Binding-site contacts:
Ligand atom C5 contacts residue HIS263 of chain 1.A at 4.0 Å.
Ligand atom C6 contacts residue TRP231 of chain 1.D at 3.8 Å (hydrophobic).
Ligand atom C8 contacts residue TRP231 of chain 1.D at 4.0 Å (hydrophobic).
Ligand atom O7 contacts residue HIS44 of chain 1.D at 3.6 Å (h-bond).
Ligand atom O4 contacts residue ASP115 of chain 1.D at 2.5 Å (salt-bridge).
Ligand atom C7 contacts residue ASP46 of chain 1.D at 3.8 Å.
Ligand atom C6 contacts residue ASP115 of chain 1.D at 4.0 Å.
Ligand atom O4 contacts residue ARG92 of chain 1.D at 3.3 Å (salt-bridge).
Ligand atom O6 contacts residue HIS152 of chain 1.D at 3.0 Å (h-bond).
Ligand atom O7 contacts residue HIS155 of chain 1.D at 3.9 Å.
Ligand atom C8 contacts residue ALA167 of chain 1.A at 3.7 Å (hydrophobic).
Ligand atom C7 contacts residue ALA167 of chain 1.A at 3.7 Å (hydrophobic).
Ligand atom O1 contacts residue GLY259 of chain 1.A at 3.1 Å (h-bond).
Ligand atom C1 contacts residue HIS263 of chain 1.A at 3.9 Å.
Ligand atom O7 contacts residue ALA167 of chain 1.A at 3.2 Å.
Ligand atom C4 contacts residue ASP115 of chain 1.D at 3.5 Å.
Ligand atom O3 contacts residue ARG92 of chain 1.D at 3.4 Å (salt-bridge).
Ligand atom C7 contacts residue HIS263 of chain 1.A at 3.3 Å.
Ligand atom O7 contacts residue HIS263 of chain 1.A at 3.4 Å (h-bond).
Ligand atom O7 contacts residue ZN1 of chain 1.BA at 2.1 Å.
Ligand atom C3 contacts residue HIS263 of chain 1.A at 3.8 Å.
Ligand atom C7 contacts residue ZN1 of chain 1.BA at 3.2 Å.
Ligand atom O5 contacts residue HIS152 of chain 1.D at 3.9 Å.
Ligand atom C8 contacts residue HIS263 of chain 1.A at 3.5 Å.
Ligand atom O6 contacts residue THR116 of chain 1.D at 3.8 Å.
Ligand atom C6 contacts residue HIS152 of chain 1.D at 3.8 Å.
Ligand atom C8 contacts residue ILE50 of chain 1.D at 3.9 Å (hydrophobic).
Ligand atom O3 contacts residue ZN1 of chain 1.BA at 3.8 Å.
Ligand atom C6 contacts residue LEU171 of chain 1.A at 3.9 Å (hydrophobic).
Ligand atom O7 contacts residue ASP46 of chain 1.D at 3.5 Å (salt-bridge).
Ligand atom O4 contacts residue HIS263 of chain 1.A at 3.5 Å.
Ligand atom N2 contacts residue HIS263 of chain 1.A at 3.7 Å.
Ligand atom O6 contacts residue ASP115 of chain 1.D at 2.8 Å (salt-bridge).
Ligand atom O7 contacts residue ASP47 of chain 1.D at 3.0 Å (salt-bridge).
Ligand atom O3 contacts residue HIS44 of chain 1.D at 3.1 Å.
Ligand atom C8 contacts residue ASP47 of chain 1.D at 4.0 Å.
Ligand atom O3 contacts residue HIS152 of chain 1.D at 3.3 Å.
Ligand atom O1 contacts residue LEU260 of chain 1.A at 3.5 Å.
Ligand atom O4 contacts residue GLY77 of chain 1.D at 3.4 Å.
Ligand atom C7 contacts residue ASP47 of chain 1.D at 3.9 Å.

Sequence of chain 1.D:
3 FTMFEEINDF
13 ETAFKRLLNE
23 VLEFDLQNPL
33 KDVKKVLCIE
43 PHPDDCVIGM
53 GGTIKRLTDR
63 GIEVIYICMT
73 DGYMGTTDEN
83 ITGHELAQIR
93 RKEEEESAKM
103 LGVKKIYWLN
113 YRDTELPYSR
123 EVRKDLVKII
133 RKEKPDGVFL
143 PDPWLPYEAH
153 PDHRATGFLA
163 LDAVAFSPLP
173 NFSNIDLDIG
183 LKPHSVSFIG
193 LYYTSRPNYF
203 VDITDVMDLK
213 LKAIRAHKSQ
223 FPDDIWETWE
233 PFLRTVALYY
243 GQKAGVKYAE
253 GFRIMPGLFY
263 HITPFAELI

Sequence of chain 1.A:
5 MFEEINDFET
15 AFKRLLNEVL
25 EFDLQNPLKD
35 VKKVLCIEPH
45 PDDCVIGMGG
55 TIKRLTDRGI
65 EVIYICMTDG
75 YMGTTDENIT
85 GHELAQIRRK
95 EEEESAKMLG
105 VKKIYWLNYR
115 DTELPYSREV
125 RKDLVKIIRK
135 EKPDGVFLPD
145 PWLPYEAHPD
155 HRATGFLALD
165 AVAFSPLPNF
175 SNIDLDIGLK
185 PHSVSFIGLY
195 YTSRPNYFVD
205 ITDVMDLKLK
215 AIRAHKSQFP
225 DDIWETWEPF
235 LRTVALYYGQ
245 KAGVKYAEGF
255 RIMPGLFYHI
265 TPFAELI

The protein below binds the small molecule below.
Small molecule (SMILES): CC(=O)N[C@@H]1[C@@H](O)[C@H](O[C@@H]2O[C@H](CO)[C@@H](O)[C@H](O)[C@H]2NC(C)=O)[C@@H](CO)O[C@H]1O